Binding-site contacts:
Ligand atom O1P contacts residue MG1 of chain 7.E at 2.0 Å.
Ligand atom O5P contacts residue TYR91 of chain 7.A at 2.6 Å (h-bond).
Ligand atom O3P contacts residue LYS133 of chain 7.A at 2.9 Å (salt-bridge).
Ligand atom P1 contacts residue MG1 of chain 7.C at 3.4 Å.
Ligand atom C5 contacts residue ASP297 of chain 7.A at 3.3 Å.
Ligand atom O4 contacts residue ARG266 of chain 7.A at 3.2 Å.
Ligand atom O5 contacts residue ASP297 of chain 7.A at 2.7 Å (salt-bridge).
Ligand atom O2P contacts residue ASN105 of chain 7.A at 3.0 Å (h-bond).
Ligand atom O4P contacts residue GLY104 of chain 7.A at 3.4 Å.
Ligand atom O6P contacts residue SER243 of chain 5.A at 2.8 Å (h-bond).
Ligand atom O3P contacts residue ASP234 of chain 7.A at 3.0 Å (salt-bridge).
Ligand atom O3P contacts residue ASP52 of chain 7.A at 3.0 Å (salt-bridge).
Ligand atom O4P contacts residue TYR358 of chain 7.A at 2.6 Å (h-bond).
Ligand atom O5 contacts residue ALA247 of chain 5.A at 3.3 Å.
Ligand atom O4 contacts residue TYR358 of chain 7.A at 2.9 Å (h-bond).
Ligand atom O3 contacts residue ASP297 of chain 7.A at 2.7 Å (salt-bridge).
Ligand atom P1 contacts residue MG1 of chain 7.E at 3.0 Å.
Ligand atom O1 contacts residue MG1 of chain 7.E at 2.6 Å.
Ligand atom O1P contacts residue MG1 of chain 7.D at 2.4 Å.
Ligand atom O2P contacts residue ASP52 of chain 7.A at 3.0 Å (salt-bridge).
Ligand atom O2P contacts residue ASP11 of chain 7.A at 3.0 Å (salt-bridge).
Ligand atom O5 contacts residue HIS18 of chain 7.A at 3.3 Å.
Ligand atom O1P contacts residue ASP234 of chain 7.A at 3.2 Å (salt-bridge).
Ligand atom O1P contacts residue ASP233 of chain 7.A at 3.2 Å (salt-bridge).
Ligand atom O6 contacts residue TYR358 of chain 7.A at 3.2 Å (h-bond).
Ligand atom O3P contacts residue ASP132 of chain 7.A at 3.1 Å (salt-bridge).
Ligand atom O2P contacts residue GLN95 of chain 7.A at 2.9 Å (h-bond).
Ligand atom O3 contacts residue ARG266 of chain 7.A at 2.8 Å (salt-bridge).
Ligand atom O6P contacts residue GLN242 of chain 5.A at 2.9 Å (h-bond).
Ligand atom O5 contacts residue GLN242 of chain 5.A at 2.9 Å (h-bond).
Ligand atom O1 contacts residue ASN105 of chain 7.A at 3.2 Å (h-bond).
Ligand atom O6 contacts residue GLN242 of chain 5.A at 3.1 Å (h-bond).
Ligand atom C6 contacts residue TYR358 of chain 7.A at 3.4 Å (hydrophobic).
Ligand atom P1 contacts residue MG1 of chain 7.B at 3.2 Å.
Ligand atom O6P contacts residue TYR91 of chain 7.A at 3.4 Å (h-bond).
Ligand atom O3P contacts residue MG1 of chain 7.B at 2.1 Å.
Ligand atom C3 contacts residue ASP297 of chain 7.A at 3.1 Å.
Ligand atom O5P contacts residue GLY104 of chain 7.A at 2.8 Å (h-bond).
Ligand atom O2P contacts residue HIS18 of chain 7.A at 3.0 Å (h-bond).
Ligand atom O2P contacts residue MG1 of chain 7.C at 2.0 Å.

Sequence of chain 7.A:
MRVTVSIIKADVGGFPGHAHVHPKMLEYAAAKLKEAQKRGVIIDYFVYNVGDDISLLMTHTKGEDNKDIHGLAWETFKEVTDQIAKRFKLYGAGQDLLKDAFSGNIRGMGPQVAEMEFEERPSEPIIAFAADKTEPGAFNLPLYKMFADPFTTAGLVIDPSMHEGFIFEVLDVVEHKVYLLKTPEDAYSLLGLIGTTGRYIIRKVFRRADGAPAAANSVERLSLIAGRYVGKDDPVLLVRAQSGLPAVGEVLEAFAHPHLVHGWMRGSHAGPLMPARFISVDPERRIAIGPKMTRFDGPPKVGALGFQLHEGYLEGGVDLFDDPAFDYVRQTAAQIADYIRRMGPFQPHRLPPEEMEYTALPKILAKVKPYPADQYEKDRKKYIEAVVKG

Sequence of chain 5.A:
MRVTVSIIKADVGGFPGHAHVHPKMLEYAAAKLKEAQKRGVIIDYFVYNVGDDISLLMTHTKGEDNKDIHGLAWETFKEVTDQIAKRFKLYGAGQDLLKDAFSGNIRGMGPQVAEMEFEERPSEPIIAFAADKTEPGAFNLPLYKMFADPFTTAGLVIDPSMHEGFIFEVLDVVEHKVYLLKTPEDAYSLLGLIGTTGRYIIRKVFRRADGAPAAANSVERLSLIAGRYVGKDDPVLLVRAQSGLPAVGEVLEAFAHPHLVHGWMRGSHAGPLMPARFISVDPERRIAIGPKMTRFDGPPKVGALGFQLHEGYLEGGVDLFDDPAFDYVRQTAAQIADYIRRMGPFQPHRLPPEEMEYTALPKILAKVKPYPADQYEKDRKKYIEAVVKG

This small molecule binds to this protein.
Small molecule (SMILES): O=C(COP(=O)(O)O)[C@@H](O)[C@H](O)[C@H](O)COP(=O)(O)O